The small molecule below binds the protein below.
Small molecule (SMILES): CN[C@@H](C)C(=O)N[C@H](C(=O)N1CCC[C@H]1Cn1nnnc1Sc1ccccc1)[C@@H](C)OCC#CC#CCO[C@H](C)[C@H](NC(=O)[C@H](C)NC)C(=O)N1CCC[C@H]1Cn1nnnc1Sc1ccccc1

Binding-site contacts:
Ligand atom N contacts residue GLU74 of chain 1.C at 3.2 Å (salt-bridge).
Ligand atom CCI contacts residue GLY66 of chain 1.C at 3.4 Å.
Ligand atom OBS contacts residue THR68 of chain 1.C at 3.5 Å (h-bond).
Ligand atom CAA contacts residue TRP70 of chain 1.C at 3.4 Å (hydrophobic).
Ligand atom CBA contacts residue TRP83 of chain 1.C at 3.4 Å (hydrophobic).
Ligand atom CA contacts residue GLN79 of chain 1.C at 3.7 Å.
Ligand atom O contacts residue TRP83 of chain 1.C at 3.0 Å.
Ligand atom NBO contacts residue THR68 of chain 1.C at 3.1 Å (h-bond).
Ligand atom CAQ contacts residue LEU52 of chain 1.C at 3.7 Å (hydrophobic).
Ligand atom CAU contacts residue VAL58 of chain 1.C at 3.7 Å (hydrophobic).
Ligand atom C contacts residue THR68 of chain 1.C at 3.5 Å.
Ligand atom CAA contacts residue LYS71 of chain 1.C at 3.7 Å.
Ligand atom CBC contacts residue TYR84 of chain 1.C at 3.7 Å (hydrophobic).
Ligand atom CAA contacts residue ASP69 of chain 1.C at 3.3 Å.
Ligand atom NBI contacts residue TYR84 of chain 1.C at 3.5 Å (h-bond).
Ligand atom NBM contacts residue TYR84 of chain 1.C at 3.2 Å (h-bond).
Ligand atom CBG contacts residue GLY66 of chain 1.C at 3.8 Å.
Ligand atom CAQ contacts residue VAL58 of chain 1.C at 3.6 Å (hydrophobic).
Ligand atom OAI contacts residue LEU67 of chain 1.C at 3.5 Å.
Ligand atom CAA contacts residue GLU74 of chain 1.C at 2.3 Å.
Ligand atom CB contacts residue GLN79 of chain 1.C at 3.4 Å.
Ligand atom CAQ contacts residue LYS57 of chain 1.C at 3.3 Å.
Ligand atom CBE contacts residue TRP83 of chain 1.C at 3.8 Å (hydrophobic).
Ligand atom NBK contacts residue GLY66 of chain 1.C at 3.6 Å.
Ligand atom NCO contacts residue GLY66 of chain 1.C at 3.3 Å (h-bond).
Ligand atom CB contacts residue LEU67 of chain 1.C at 3.6 Å (hydrophobic).
Ligand atom CAU contacts residue GLY66 of chain 1.C at 3.7 Å.
Ligand atom N contacts residue GLN79 of chain 1.C at 3.0 Å (h-bond).
Ligand atom CCC contacts residue GLY66 of chain 1.C at 3.5 Å.
Ligand atom OAI contacts residue THR68 of chain 1.C at 3.2 Å (h-bond).
Ligand atom CB contacts residue THR68 of chain 1.C at 3.3 Å.
Ligand atom OBS contacts residue ASP69 of chain 1.C at 3.3 Å (salt-bridge).
Ligand atom CAO contacts residue LEU52 of chain 1.C at 3.4 Å (hydrophobic).
Ligand atom CAU contacts residue LYS57 of chain 1.C at 3.8 Å.
Ligand atom CA contacts residue THR68 of chain 1.C at 2.8 Å.
Ligand atom NBM contacts residue GLY66 of chain 1.C at 3.6 Å (h-bond).
Ligand atom CAU contacts residue LEU67 of chain 1.C at 3.6 Å (hydrophobic).
Ligand atom CAY contacts residue ASP69 of chain 1.C at 3.1 Å.
Ligand atom CAY contacts residue THR68 of chain 1.C at 3.6 Å.
Ligand atom O contacts residue GLN79 of chain 1.C at 3.7 Å.

Sequence of chain 1.C:
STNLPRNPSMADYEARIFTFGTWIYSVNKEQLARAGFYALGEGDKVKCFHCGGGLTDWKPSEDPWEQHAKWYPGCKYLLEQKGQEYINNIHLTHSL